Sequence of chain 3.E:
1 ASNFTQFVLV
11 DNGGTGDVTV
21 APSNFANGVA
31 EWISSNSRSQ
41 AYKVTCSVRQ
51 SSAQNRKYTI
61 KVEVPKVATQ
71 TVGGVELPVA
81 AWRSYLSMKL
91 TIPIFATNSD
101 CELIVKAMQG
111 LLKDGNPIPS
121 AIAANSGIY

Binding-site contacts:
Ligand atom C5 contacts residue THR45 of chain 3.E at 3.1 Å.
Ligand atom C2 contacts residue SER47 of chain 3.E at 3.4 Å.
Ligand atom OP1 contacts residue LYS43 of chain 3.E at 2.9 Å (salt-bridge).
Ligand atom C6 contacts residue THR45 of chain 3.E at 3.1 Å.
Ligand atom C6 contacts residue VAL29 of chain 3.E at 4.1 Å (hydrophobic).
Ligand atom OP2 contacts residue LYS43 of chain 3.E at 2.7 Å (salt-bridge).
Ligand atom OP2 contacts residue GLU63 of chain 3.E at 3.6 Å (salt-bridge).
Ligand atom O3' contacts residue GLU63 of chain 3.E at 4.1 Å.
Ligand atom OP1 contacts residue TYR85 of chain 3.E at 3.5 Å (h-bond).
Ligand atom N1 contacts residue SER47 of chain 3.E at 2.9 Å (h-bond).
Ligand atom N6 contacts residue LYS61 of chain 3.E at 4.1 Å.
Ligand atom N6 contacts residue CYS46 of chain 3.E at 3.4 Å (h-bond).
Ligand atom C4 contacts residue TYR85 of chain 3.E at 3.8 Å (hydrophobic).
Ligand atom C6 contacts residue TYR85 of chain 3.E at 3.4 Å (hydrophobic).
Ligand atom C5 contacts residue LYS61 of chain 3.E at 3.7 Å.
Ligand atom N9 contacts residue LYS61 of chain 3.E at 3.7 Å.
Ligand atom N1 contacts residue TYR85 of chain 3.E at 3.5 Å.
Ligand atom C8 contacts residue LYS61 of chain 3.E at 3.7 Å.
Ligand atom N7 contacts residue THR45 of chain 3.E at 2.5 Å (h-bond).
Ligand atom C5' contacts residue TYR85 of chain 3.E at 4.0 Å (hydrophobic).
Ligand atom N6 contacts residue THR59 of chain 3.E at 2.8 Å (h-bond).
Ligand atom C2 contacts residue THR59 of chain 3.E at 4.1 Å.
Ligand atom C8 contacts residue THR45 of chain 3.E at 3.8 Å.
Ligand atom N7 contacts residue LYS61 of chain 3.E at 3.7 Å.
Ligand atom N9 contacts residue TYR85 of chain 3.E at 4.0 Å.
Ligand atom N7 contacts residue TYR85 of chain 3.E at 3.7 Å.
Ligand atom O6 contacts residue LYS61 of chain 3.E at 3.0 Å (salt-bridge).
Ligand atom C5 contacts residue VAL29 of chain 3.E at 4.0 Å (hydrophobic).
Ligand atom C8 contacts residue TYR85 of chain 3.E at 3.8 Å (hydrophobic).
Ligand atom C6 contacts residue THR59 of chain 3.E at 3.6 Å.
Ligand atom N6 contacts residue TYR85 of chain 3.E at 3.4 Å.
Ligand atom C6 contacts residue SER47 of chain 3.E at 3.9 Å.
Ligand atom N6 contacts residue SER47 of chain 3.E at 4.1 Å.
Ligand atom C5 contacts residue TYR85 of chain 3.E at 3.5 Å (hydrophobic).
Ligand atom P contacts residue LYS43 of chain 3.E at 3.2 Å.
Ligand atom C6 contacts residue LYS61 of chain 3.E at 3.8 Å.
Ligand atom C4 contacts residue LYS61 of chain 3.E at 3.7 Å.
Ligand atom P contacts residue TYR85 of chain 3.E at 3.7 Å.
Ligand atom N6 contacts residue THR45 of chain 3.E at 2.5 Å (h-bond).
Ligand atom N1 contacts residue THR59 of chain 3.E at 3.5 Å.

This protein binds this small molecule.
Small molecule (SMILES): Nc1nc(=O)c2ncn([C@@H]3O[C@H](CO[P](=O)(O)O[C@H]4[C@@H](O)[C@H](n5cnc6c(N)ncnc65)O[C@@H]4CO[P](=O)(O)O[C@@H]4[C@@H](O)[C@H](n5cnc6c(N)ncnc65)O[C@@H]4COP(=O)=O)[C@@H](O)[C@H]3O)c2[nH]1